Binding-site contacts:
Ligand atom C9 contacts residue SER166 of chain 2.B at 3.5 Å.
Ligand atom C4 contacts residue GLU38 of chain 2.B at 3.7 Å.
Ligand atom O10 contacts residue ARG71 of chain 2.B at 2.9 Å (salt-bridge).
Ligand atom C9 contacts residue ASN214 of chain 2.B at 3.7 Å.
Ligand atom O6 contacts residue TYR321 of chain 2.B at 3.2 Å (h-bond).
Ligand atom C4 contacts residue ASP70 of chain 2.B at 3.4 Å.
Ligand atom O6 contacts residue ARG212 of chain 2.B at 3.6 Å (salt-bridge).
Ligand atom O9 contacts residue GLU196 of chain 2.B at 2.6 Å (salt-bridge).
Ligand atom N12 contacts residue ARG75 of chain 2.B at 3.1 Å (salt-bridge).
Ligand atom O1B contacts residue ARG37 of chain 2.B at 2.8 Å (salt-bridge).
Ligand atom C6 contacts residue GLU197 of chain 2.B at 3.7 Å.
Ligand atom N12 contacts residue ASP70 of chain 2.B at 2.9 Å (salt-bridge).
Ligand atom O8 contacts residue ARG212 of chain 2.B at 3.5 Å.
Ligand atom O1B contacts residue TYR321 of chain 2.B at 3.6 Å (h-bond).
Ligand atom O1A contacts residue ARG212 of chain 2.B at 3.1 Å (salt-bridge).
Ligand atom O10 contacts residue ASP70 of chain 2.B at 3.3 Å.
Ligand atom O1B contacts residue ARG287 of chain 2.B at 2.9 Å (salt-bridge).
Ligand atom C12 contacts residue TRP98 of chain 2.B at 3.2 Å (hydrophobic).
Ligand atom N4 contacts residue GLU38 of chain 2.B at 3.2 Å (salt-bridge).
Ligand atom N4 contacts residue ASP70 of chain 2.B at 2.9 Å (salt-bridge).
Ligand atom N13 contacts residue GLU147 of chain 2.B at 3.1 Å (salt-bridge).
Ligand atom C3 contacts residue GLU38 of chain 2.B at 3.5 Å.
Ligand atom C3 contacts residue TYR321 of chain 2.B at 3.1 Å (hydrophobic).
Ligand atom C11 contacts residue ILE142 of chain 2.B at 3.8 Å (hydrophobic).
Ligand atom O9 contacts residue SER166 of chain 2.B at 3.1 Å.
Ligand atom N12 contacts residue TRP98 of chain 2.B at 2.7 Å (h-bond).
Ligand atom C12 contacts residue GLU38 of chain 2.B at 3.7 Å.
Ligand atom O8 contacts residue GLU196 of chain 2.B at 2.6 Å (salt-bridge).
Ligand atom N13 contacts residue TRP98 of chain 2.B at 3.0 Å (h-bond).
Ligand atom C1 contacts residue TYR321 of chain 2.B at 3.0 Å (hydrophobic).
Ligand atom C8 contacts residue ARG212 of chain 2.B at 3.7 Å.
Ligand atom O1A contacts residue ARG287 of chain 2.B at 2.7 Å (salt-bridge).
Ligand atom C2 contacts residue TYR321 of chain 2.B at 2.6 Å (hydrophobic).
Ligand atom C9 contacts residue GLU196 of chain 2.B at 3.4 Å.
Ligand atom C11 contacts residue TRP98 of chain 2.B at 3.6 Å (hydrophobic).
Ligand atom C8 contacts residue GLU196 of chain 2.B at 3.5 Å.
Ligand atom O1A contacts residue TYR321 of chain 2.B at 3.4 Å (h-bond).
Ligand atom C1 contacts residue ARG287 of chain 2.B at 3.4 Å.
Ligand atom O9 contacts residue ARG144 of chain 2.B at 3.5 Å (salt-bridge).
Ligand atom C3 contacts residue ASP70 of chain 2.B at 3.3 Å.

Sequence of chain 2.B:
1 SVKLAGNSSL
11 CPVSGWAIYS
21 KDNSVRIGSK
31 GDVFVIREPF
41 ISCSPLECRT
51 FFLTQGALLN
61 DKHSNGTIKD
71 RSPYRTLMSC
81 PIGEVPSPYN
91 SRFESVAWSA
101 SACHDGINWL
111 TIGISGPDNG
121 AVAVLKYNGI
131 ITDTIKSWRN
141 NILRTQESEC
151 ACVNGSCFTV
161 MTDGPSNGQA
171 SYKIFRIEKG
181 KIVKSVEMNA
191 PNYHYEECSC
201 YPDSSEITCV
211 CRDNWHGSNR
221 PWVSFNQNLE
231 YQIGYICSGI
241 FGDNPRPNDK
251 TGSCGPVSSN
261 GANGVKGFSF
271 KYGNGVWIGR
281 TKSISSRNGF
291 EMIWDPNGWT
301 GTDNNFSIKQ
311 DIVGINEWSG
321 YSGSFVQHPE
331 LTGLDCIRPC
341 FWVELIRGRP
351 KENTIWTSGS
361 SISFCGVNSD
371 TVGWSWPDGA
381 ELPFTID

The small molecule below binds the protein below.
Small molecule (SMILES): [H]/N=C(\N)N[C@H]1C=C(C(=O)O)O[C@@H]([C@H](OC)[C@H](O)CO)[C@@H]1NC(C)=O